Binding-site contacts:
Ligand atom CB3 contacts residue THR1 of chain 1.N at 2.9 Å.
Ligand atom CD3 contacts residue SER21 of chain 1.N at 3.6 Å.
Ligand atom CG3 contacts residue LYS33 of chain 1.N at 3.9 Å.
Ligand atom O1' contacts residue SER125 of chain 1.N at 3.9 Å.
Ligand atom C1' contacts residue GLY124 of chain 1.N at 3.7 Å.
Ligand atom O1' contacts residue THR1 of chain 1.N at 2.1 Å (h-bond).
Ligand atom C1 contacts residue GLY49 of chain 1.N at 3.9 Å.
Ligand atom CD1 contacts residue MET27 of chain 1.N at 3.5 Å (hydrophobic).
Ligand atom N3 contacts residue THR1 of chain 1.N at 3.8 Å.
Ligand atom CD2 contacts residue ASP111 of chain 1.O at 3.3 Å.
Ligand atom O2 contacts residue GLN19 of chain 1.N at 3.9 Å.
Ligand atom CD2 contacts residue THR50 of chain 1.N at 3.9 Å.
Ligand atom C2' contacts residue THR1 of chain 1.N at 2.4 Å.
Ligand atom CD6 contacts residue GLY49 of chain 1.N at 3.8 Å.
Ligand atom CA2 contacts residue SER21 of chain 1.N at 3.8 Å.
Ligand atom CS contacts residue THR1 of chain 1.N at 1.3 Å.
Ligand atom O1 contacts residue THR50 of chain 1.N at 3.6 Å.
Ligand atom C1' contacts residue THR1 of chain 1.N at 2.8 Å.
Ligand atom N2 contacts residue SER21 of chain 1.N at 2.8 Å (h-bond).
Ligand atom CB1 contacts residue THR50 of chain 1.N at 3.6 Å.
Ligand atom CG1 contacts residue MET27 of chain 1.N at 3.8 Å (hydrophobic).
Ligand atom C2' contacts residue GLY48 of chain 1.N at 3.3 Å.
Ligand atom CB3 contacts residue LYS33 of chain 1.N at 3.7 Å.
Ligand atom CG1 contacts residue VAL20 of chain 1.N at 3.9 Å (hydrophobic).
Ligand atom CB2 contacts residue GLY49 of chain 1.N at 3.9 Å.
Ligand atom C1' contacts residue SER125 of chain 1.N at 2.8 Å.
Ligand atom CD5 contacts residue LYS33 of chain 1.N at 3.6 Å.
Ligand atom S contacts residue THR1 of chain 1.N at 2.5 Å (h-bond).
Ligand atom O2 contacts residue VAL20 of chain 1.N at 3.7 Å.
Ligand atom CD2 contacts residue MET27 of chain 1.N at 3.6 Å (hydrophobic).
Ligand atom CD5 contacts residue VAL20 of chain 1.N at 3.6 Å (hydrophobic).
Ligand atom C1 contacts residue SER21 of chain 1.N at 3.6 Å.
Ligand atom O1 contacts residue GLY49 of chain 1.N at 3.0 Å.
Ligand atom O2 contacts residue SER21 of chain 1.N at 3.0 Å (h-bond).
Ligand atom CD6 contacts residue THR50 of chain 1.N at 2.9 Å.
Ligand atom N3 contacts residue GLY49 of chain 1.N at 3.3 Å (h-bond).
Ligand atom CA1 contacts residue SER21 of chain 1.N at 3.6 Å.
Ligand atom CD1 contacts residue LEU22 of chain 1.N at 3.8 Å (hydrophobic).
Ligand atom CA3 contacts residue THR1 of chain 1.N at 2.6 Å.
Ligand atom CA2 contacts residue GLY49 of chain 1.N at 3.3 Å.

This small molecule binds to this protein.
Small molecule (SMILES): CC(C)C[C@@H](C=CS(C)(=O)=O)NC(=O)[C@H](CC(C)C)NC(=O)[C@H](CC(C)C)NC(=O)Cc1cc(I)c(O)c([N+](=O)[O-])c1

Sequence of chain 1.N:
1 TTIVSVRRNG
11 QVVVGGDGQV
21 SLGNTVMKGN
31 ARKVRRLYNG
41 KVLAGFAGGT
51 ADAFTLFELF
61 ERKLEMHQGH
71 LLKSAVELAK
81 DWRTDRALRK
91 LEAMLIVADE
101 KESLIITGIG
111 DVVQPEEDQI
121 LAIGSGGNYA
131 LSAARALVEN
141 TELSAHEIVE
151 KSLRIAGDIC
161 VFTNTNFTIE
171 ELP

Sequence of chain 1.O:
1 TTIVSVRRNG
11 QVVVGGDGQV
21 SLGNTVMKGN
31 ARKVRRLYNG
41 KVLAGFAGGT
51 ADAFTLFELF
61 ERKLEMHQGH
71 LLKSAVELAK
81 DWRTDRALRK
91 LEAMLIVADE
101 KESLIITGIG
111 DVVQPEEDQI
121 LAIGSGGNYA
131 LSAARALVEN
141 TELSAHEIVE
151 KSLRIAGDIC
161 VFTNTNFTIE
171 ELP